Binding-site contacts:
Ligand atom O13 contacts residue GOL1 of chain 1.C at 3.5 Å (h-bond).
Ligand atom C5 contacts residue LEU196 of chain 1.A at 3.8 Å (hydrophobic).
Ligand atom C4 contacts residue PHE192 of chain 1.A at 3.7 Å (hydrophobic).
Ligand atom C19 contacts residue PHE365 of chain 1.A at 3.2 Å (hydrophobic).
Ligand atom O12 contacts residue PHE365 of chain 1.A at 3.3 Å.
Ligand atom C6 contacts residue GLY366 of chain 1.A at 3.5 Å.
Ligand atom C9 contacts residue GOL1 of chain 1.C at 3.3 Å.
Ligand atom C18 contacts residue LEU82 of chain 1.A at 3.5 Å (hydrophobic).
Ligand atom O29 contacts residue ASP181 of chain 1.A at 2.7 Å (salt-bridge).
Ligand atom C2 contacts residue ASP367 of chain 1.A at 3.7 Å.
Ligand atom O27 contacts residue ASN137 of chain 1.A at 3.7 Å.
Ligand atom C10 contacts residue GOL1 of chain 1.C at 3.4 Å.
Ligand atom C6 contacts residue LEU196 of chain 1.A at 3.5 Å (hydrophobic).
Ligand atom O27 contacts residue HIS17 of chain 1.A at 2.5 Å (h-bond).
Ligand atom O29 contacts residue LEU196 of chain 1.A at 3.8 Å.
Ligand atom O27 contacts residue GOL1 of chain 1.C at 3.9 Å.
Ligand atom C5 contacts residue GLY366 of chain 1.A at 3.6 Å.
Ligand atom C3 contacts residue GOL1 of chain 1.C at 3.5 Å.
Ligand atom O29 contacts residue GLY366 of chain 1.A at 3.9 Å.
Ligand atom O13 contacts residue ASP367 of chain 1.A at 3.8 Å.
Ligand atom O24 contacts residue LEU82 of chain 1.A at 3.7 Å.
Ligand atom C11 contacts residue PHE365 of chain 1.A at 3.8 Å (hydrophobic).
Ligand atom O30 contacts residue ASP367 of chain 1.A at 3.0 Å (salt-bridge).
Ligand atom C6 contacts residue ASP181 of chain 1.A at 3.4 Å.
Ligand atom C9 contacts residue PHE116 of chain 1.A at 3.8 Å (hydrophobic).
Ligand atom C9 contacts residue ASN137 of chain 1.A at 3.9 Å.
Ligand atom C19 contacts residue LEU82 of chain 1.A at 3.7 Å (hydrophobic).
Ligand atom C15 contacts residue HIS17 of chain 1.A at 3.5 Å.
Ligand atom C11 contacts residue GOL1 of chain 1.C at 3.6 Å.
Ligand atom O29 contacts residue PRO179 of chain 1.A at 3.7 Å.
Ligand atom C1 contacts residue GLY366 of chain 1.A at 3.7 Å.
Ligand atom C1 contacts residue TYR145 of chain 1.A at 3.6 Å (hydrophobic).
Ligand atom O13 contacts residue ASN137 of chain 1.A at 2.9 Å (h-bond).
Ligand atom C5 contacts residue PHE192 of chain 1.A at 3.6 Å (hydrophobic).
Ligand atom O12 contacts residue PHE192 of chain 1.A at 3.4 Å.
Ligand atom C10 contacts residue HIS17 of chain 1.A at 3.5 Å.
Ligand atom C14 contacts residue PHE365 of chain 1.A at 3.8 Å (hydrophobic).
Ligand atom C1 contacts residue ASP367 of chain 1.A at 3.7 Å.
Ligand atom C5 contacts residue ASP181 of chain 1.A at 3.3 Å.
Ligand atom C1 contacts residue LEU196 of chain 1.A at 3.7 Å (hydrophobic).

A small-molecule ligand and the protein it binds are described below.
Small molecule (SMILES): O=c1c(O)c(-c2ccc(O)cc2)oc2cc(O)cc(O)c12

Sequence of chain 1.A:
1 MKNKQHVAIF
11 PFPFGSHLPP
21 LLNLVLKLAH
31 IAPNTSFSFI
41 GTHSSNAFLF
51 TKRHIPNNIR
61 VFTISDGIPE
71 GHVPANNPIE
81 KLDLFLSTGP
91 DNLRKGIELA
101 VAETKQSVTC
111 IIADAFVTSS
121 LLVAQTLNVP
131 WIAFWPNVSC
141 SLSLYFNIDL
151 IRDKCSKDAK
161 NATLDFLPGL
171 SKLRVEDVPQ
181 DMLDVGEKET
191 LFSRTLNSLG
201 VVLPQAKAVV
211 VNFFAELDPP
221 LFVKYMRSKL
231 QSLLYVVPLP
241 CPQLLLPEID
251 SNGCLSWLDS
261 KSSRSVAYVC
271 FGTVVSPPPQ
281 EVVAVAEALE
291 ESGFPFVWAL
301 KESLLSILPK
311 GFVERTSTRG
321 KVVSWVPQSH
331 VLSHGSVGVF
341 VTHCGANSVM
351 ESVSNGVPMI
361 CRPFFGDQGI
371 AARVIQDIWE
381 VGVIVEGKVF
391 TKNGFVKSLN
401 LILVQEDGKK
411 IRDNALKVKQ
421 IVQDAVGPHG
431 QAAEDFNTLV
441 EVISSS